A protein and the small-molecule ligand that binds it are described below.
Small molecule (SMILES): Cn1cc(-c2ccc3nnc(C(F)(F)c4ccc5nc(NC(=O)C6CC6)cn5n4)n3c2)cn1

Binding-site contacts:
Ligand atom N28 contacts residue ASP147 of chain 1.A at 3.5 Å (salt-bridge).
Ligand atom F32 contacts residue VAL75 of chain 1.A at 3.3 Å.
Ligand atom C6 contacts residue MET194 of chain 1.A at 3.6 Å (hydrophobic).
Ligand atom C7 contacts residue MET194 of chain 1.A at 3.6 Å (hydrophobic).
Ligand atom C17 contacts residue LYS144 of chain 1.A at 3.6 Å.
Ligand atom F33 contacts residue TYR213 of chain 1.A at 3.6 Å.
Ligand atom C17 contacts residue GLY146 of chain 1.A at 3.5 Å.
Ligand atom C20 contacts residue ASP147 of chain 1.A at 3.3 Å.
Ligand atom N24 contacts residue ASP205 of chain 1.A at 3.1 Å (salt-bridge).
Ligand atom N23 contacts residue MET143 of chain 1.A at 3.0 Å (h-bond).
Ligand atom C2 contacts residue TYR213 of chain 1.A at 3.5 Å (hydrophobic).
Ligand atom C2 contacts residue ARG191 of chain 1.A at 3.1 Å.
Ligand atom C18 contacts residue TYR142 of chain 1.A at 3.4 Å (hydrophobic).
Ligand atom C8 contacts residue TYR213 of chain 1.A at 3.3 Å (hydrophobic).
Ligand atom N29 contacts residue MET194 of chain 1.A at 3.5 Å (h-bond).
Ligand atom N24 contacts residue ALA204 of chain 1.A at 3.3 Å.
Ligand atom N30 contacts residue MET143 of chain 1.A at 2.9 Å (h-bond).
Ligand atom O31 contacts residue ILE67 of chain 1.A at 3.4 Å.
Ligand atom C7 contacts residue TYR213 of chain 1.A at 3.5 Å (hydrophobic).
Ligand atom C21 contacts residue TYR213 of chain 1.A at 3.5 Å (hydrophobic).
Ligand atom F33 contacts residue LEU140 of chain 1.A at 3.2 Å.
Ligand atom C3 contacts residue ILE67 of chain 1.A at 3.5 Å (hydrophobic).
Ligand atom C12 contacts residue ARG191 of chain 1.A at 3.4 Å.
Ligand atom C19 contacts residue TYR142 of chain 1.A at 3.5 Å (hydrophobic).
Ligand atom N29 contacts residue TYR213 of chain 1.A at 3.5 Å.
Ligand atom C5 contacts residue MET143 of chain 1.A at 3.6 Å (hydrophobic).
Ligand atom C16 contacts residue MET143 of chain 1.A at 3.5 Å (hydrophobic).
Ligand atom N25 contacts residue TYR213 of chain 1.A at 3.6 Å.
Ligand atom C14 contacts residue TYR213 of chain 1.A at 3.6 Å (hydrophobic).
Ligand atom C9 contacts residue PRO141 of chain 1.A at 3.5 Å (hydrophobic).
Ligand atom C13 contacts residue TYR213 of chain 1.A at 3.6 Å (hydrophobic).
Ligand atom N25 contacts residue ALA209 of chain 1.A at 3.6 Å.
Ligand atom C9 contacts residue ALA91 of chain 1.A at 3.6 Å (hydrophobic).
Ligand atom N27 contacts residue MET194 of chain 1.A at 3.4 Å.
Ligand atom C19 contacts residue MET143 of chain 1.A at 3.3 Å (hydrophobic).
Ligand atom F32 contacts residue TYR213 of chain 1.A at 3.1 Å.
Ligand atom C2 contacts residue ASP147 of chain 1.A at 3.6 Å.
Ligand atom C3 contacts residue MET194 of chain 1.A at 3.4 Å (hydrophobic).
Ligand atom C12 contacts residue TYR213 of chain 1.A at 3.6 Å (hydrophobic).
Ligand atom N30 contacts residue TYR142 of chain 1.A at 3.5 Å.

Sequence of chain 1.A:
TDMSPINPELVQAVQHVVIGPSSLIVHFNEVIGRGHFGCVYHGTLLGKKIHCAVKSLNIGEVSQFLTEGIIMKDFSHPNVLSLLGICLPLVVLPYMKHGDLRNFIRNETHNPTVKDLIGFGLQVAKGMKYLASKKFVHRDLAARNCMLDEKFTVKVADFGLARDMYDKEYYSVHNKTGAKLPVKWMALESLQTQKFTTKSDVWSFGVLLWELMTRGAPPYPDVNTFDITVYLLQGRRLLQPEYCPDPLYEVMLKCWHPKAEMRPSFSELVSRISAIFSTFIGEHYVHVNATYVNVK